Sequence of chain 1.A:
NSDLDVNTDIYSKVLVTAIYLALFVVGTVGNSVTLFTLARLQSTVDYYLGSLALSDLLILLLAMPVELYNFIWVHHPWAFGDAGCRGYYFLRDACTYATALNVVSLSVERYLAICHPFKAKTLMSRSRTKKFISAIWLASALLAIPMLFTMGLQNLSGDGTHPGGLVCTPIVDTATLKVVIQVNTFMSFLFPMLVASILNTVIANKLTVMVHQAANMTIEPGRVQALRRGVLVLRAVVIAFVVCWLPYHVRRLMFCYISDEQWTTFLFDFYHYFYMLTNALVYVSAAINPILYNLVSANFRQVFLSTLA

This protein binds this small molecule.
Small molecule (SMILES): CC[C@H](C)[C@H](NC(=O)[C@H](Cc1ccc(O)cc1)NC(=O)[C@@H]1CCCN1C(=O)[C@H](CCCN=C(N)N)NC(=O)[C@@H](N)CCCN=C(N)N)C(=O)N[C@@H](CC(C)C)C(=O)O

Binding-site contacts:
Ligand atom OH contacts residue HIS88 of chain 1.A at 3.3 Å.
Ligand atom CE2 contacts residue LEU10 of chain 1.A at 3.6 Å (hydrophobic).
Ligand atom NH1 contacts residue THR186 of chain 1.A at 3.9 Å.
Ligand atom O contacts residue TYR284 of chain 1.A at 3.3 Å (h-bond).
Ligand atom CB contacts residue TYR284 of chain 1.A at 3.6 Å (hydrophobic).
Ligand atom OXT contacts residue TYR101 of chain 1.A at 2.2 Å (h-bond).
Ligand atom O contacts residue ASP273 of chain 1.A at 3.9 Å.
Ligand atom CE1 contacts residue HIS88 of chain 1.A at 3.8 Å.
Ligand atom CG contacts residue TYR284 of chain 1.A at 3.7 Å (hydrophobic).
Ligand atom CZ contacts residue ILE271 of chain 1.A at 3.1 Å (hydrophobic).
Ligand atom CG2 contacts residue PHE83 of chain 1.A at 3.6 Å (hydrophobic).
Ligand atom CB contacts residue PHE281 of chain 1.A at 3.9 Å (hydrophobic).
Ligand atom CB contacts residue ASP273 of chain 1.A at 3.4 Å.
Ligand atom O contacts residue TYR288 of chain 1.A at 3.3 Å.
Ligand atom C contacts residue ARG264 of chain 1.A at 3.8 Å.
Ligand atom O contacts residue ARG264 of chain 1.A at 2.7 Å (salt-bridge).
Ligand atom NH2 contacts residue SER272 of chain 1.A at 3.8 Å.
Ligand atom CD contacts residue TRP276 of chain 1.A at 3.5 Å (hydrophobic).
Ligand atom N contacts residue ASP273 of chain 1.A at 2.7 Å (salt-bridge).
Ligand atom C contacts residue TYR101 of chain 1.A at 3.4 Å (hydrophobic).
Ligand atom N contacts residue PHE281 of chain 1.A at 3.7 Å.
Ligand atom NE contacts residue ILE271 of chain 1.A at 2.9 Å (h-bond).
Ligand atom C contacts residue ASP273 of chain 1.A at 3.2 Å.
Ligand atom O contacts residue THR181 of chain 1.A at 3.7 Å.
Ligand atom CA contacts residue PHE281 of chain 1.A at 3.6 Å (hydrophobic).
Ligand atom NH2 contacts residue CYS269 of chain 1.A at 3.6 Å.
Ligand atom CB contacts residue HIS285 of chain 1.A at 3.7 Å.
Ligand atom CD2 contacts residue ARG265 of chain 1.A at 3.4 Å.
Ligand atom O contacts residue PHE268 of chain 1.A at 3.2 Å.
Ligand atom CD1 contacts residue PHE268 of chain 1.A at 3.6 Å (hydrophobic).
Ligand atom OH contacts residue LEU10 of chain 1.A at 2.6 Å (h-bond).
Ligand atom CG contacts residue TRP276 of chain 1.A at 3.5 Å (hydrophobic).
Ligand atom CD1 contacts residue PHE83 of chain 1.A at 3.6 Å (hydrophobic).
Ligand atom CG contacts residue TRP276 of chain 1.A at 3.7 Å (hydrophobic).
Ligand atom CZ contacts residue HIS88 of chain 1.A at 3.6 Å.
Ligand atom CA contacts residue ASP273 of chain 1.A at 3.4 Å.
Ligand atom O contacts residue PHE281 of chain 1.A at 3.2 Å.
Ligand atom NH2 contacts residue PHE268 of chain 1.A at 3.6 Å (h-bond).
Ligand atom NH2 contacts residue ILE271 of chain 1.A at 2.6 Å (h-bond).
Ligand atom CZ contacts residue LEU10 of chain 1.A at 3.5 Å (hydrophobic).